The protein below binds the small molecule below.
Small molecule (SMILES): CC(=O)N[C@@H]1[C@@H](O)[C@H](O)[C@@H](CO)O[C@H]1O

Sequence of chain 1.A:
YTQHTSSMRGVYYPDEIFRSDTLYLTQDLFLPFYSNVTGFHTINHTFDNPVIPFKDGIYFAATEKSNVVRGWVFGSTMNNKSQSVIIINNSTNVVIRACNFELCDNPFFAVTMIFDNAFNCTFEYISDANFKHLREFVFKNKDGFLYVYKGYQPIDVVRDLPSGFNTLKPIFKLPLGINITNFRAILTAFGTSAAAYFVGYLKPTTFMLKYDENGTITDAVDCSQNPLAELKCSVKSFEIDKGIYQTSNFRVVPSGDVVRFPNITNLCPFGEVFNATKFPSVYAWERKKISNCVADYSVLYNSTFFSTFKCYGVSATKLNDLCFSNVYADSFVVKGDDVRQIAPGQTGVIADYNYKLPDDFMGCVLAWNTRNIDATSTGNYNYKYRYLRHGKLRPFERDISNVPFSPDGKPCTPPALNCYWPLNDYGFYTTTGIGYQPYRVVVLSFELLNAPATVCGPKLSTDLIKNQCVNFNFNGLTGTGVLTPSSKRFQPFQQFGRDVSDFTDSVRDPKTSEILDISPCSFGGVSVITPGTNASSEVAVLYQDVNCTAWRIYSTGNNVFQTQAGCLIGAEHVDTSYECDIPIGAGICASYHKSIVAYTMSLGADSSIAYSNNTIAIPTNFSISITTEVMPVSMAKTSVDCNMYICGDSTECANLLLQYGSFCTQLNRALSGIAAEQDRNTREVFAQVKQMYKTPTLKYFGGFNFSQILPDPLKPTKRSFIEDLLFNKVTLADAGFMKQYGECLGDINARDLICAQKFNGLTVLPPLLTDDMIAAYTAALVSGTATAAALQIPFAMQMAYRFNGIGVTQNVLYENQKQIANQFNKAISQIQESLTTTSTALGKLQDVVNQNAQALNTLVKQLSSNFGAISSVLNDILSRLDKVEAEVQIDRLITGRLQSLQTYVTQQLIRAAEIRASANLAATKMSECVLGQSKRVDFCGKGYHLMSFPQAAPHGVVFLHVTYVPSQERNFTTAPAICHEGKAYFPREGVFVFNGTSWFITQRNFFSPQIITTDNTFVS

Sequence of chain 1.B:
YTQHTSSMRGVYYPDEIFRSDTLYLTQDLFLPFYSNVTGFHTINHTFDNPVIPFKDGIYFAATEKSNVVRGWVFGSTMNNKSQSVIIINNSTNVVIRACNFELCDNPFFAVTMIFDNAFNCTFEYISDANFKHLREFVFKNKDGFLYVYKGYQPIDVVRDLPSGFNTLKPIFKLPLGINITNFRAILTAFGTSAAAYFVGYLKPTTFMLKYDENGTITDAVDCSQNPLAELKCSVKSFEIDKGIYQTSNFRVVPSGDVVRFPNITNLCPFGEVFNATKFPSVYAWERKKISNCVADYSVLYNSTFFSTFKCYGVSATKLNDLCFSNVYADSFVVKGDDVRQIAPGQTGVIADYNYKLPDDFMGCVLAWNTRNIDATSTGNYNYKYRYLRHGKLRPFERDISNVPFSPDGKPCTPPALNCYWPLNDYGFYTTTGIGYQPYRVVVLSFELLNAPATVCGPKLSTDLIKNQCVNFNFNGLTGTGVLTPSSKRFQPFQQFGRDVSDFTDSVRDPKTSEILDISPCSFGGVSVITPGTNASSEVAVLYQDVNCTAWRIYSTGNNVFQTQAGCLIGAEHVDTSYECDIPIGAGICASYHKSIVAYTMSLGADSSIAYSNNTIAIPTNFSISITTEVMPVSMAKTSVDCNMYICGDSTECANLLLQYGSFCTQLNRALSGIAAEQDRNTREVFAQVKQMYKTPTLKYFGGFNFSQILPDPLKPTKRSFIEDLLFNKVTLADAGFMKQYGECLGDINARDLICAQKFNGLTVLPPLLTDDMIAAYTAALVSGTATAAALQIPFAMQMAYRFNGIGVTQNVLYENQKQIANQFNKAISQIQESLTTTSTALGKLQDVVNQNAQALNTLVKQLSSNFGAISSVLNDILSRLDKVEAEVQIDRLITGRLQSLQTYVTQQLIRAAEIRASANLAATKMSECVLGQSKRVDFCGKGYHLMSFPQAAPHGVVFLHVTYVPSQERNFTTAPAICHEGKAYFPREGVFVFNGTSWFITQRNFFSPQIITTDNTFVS

Binding-site contacts:
Ligand atom C8 contacts residue TYR429 of chain 1.B at 4.2 Å (hydrophobic).
Ligand atom C2 contacts residue TYR429 of chain 1.B at 4.3 Å (hydrophobic).
Ligand atom C7 contacts residue ASN344 of chain 1.A at 3.5 Å.
Ligand atom N2 contacts residue ASN344 of chain 1.A at 2.9 Å (h-bond).
Ligand atom C3 contacts residue ASN344 of chain 1.A at 3.8 Å.
Ligand atom O3 contacts residue TYR462 of chain 1.B at 3.7 Å.
Ligand atom O7 contacts residue ASN344 of chain 1.A at 3.6 Å (h-bond).
Ligand atom C1 contacts residue ASN344 of chain 1.A at 1.4 Å.
Ligand atom C8 contacts residue TYR462 of chain 1.B at 3.8 Å (hydrophobic).
Ligand atom C1 contacts residue TYR429 of chain 1.B at 4.2 Å (hydrophobic).
Ligand atom O5 contacts residue ASN344 of chain 1.A at 2.4 Å (h-bond).
Ligand atom C2 contacts residue ASN344 of chain 1.A at 2.5 Å.
Ligand atom N2 contacts residue TYR462 of chain 1.B at 4.2 Å.
Ligand atom N2 contacts residue TYR429 of chain 1.B at 3.5 Å (h-bond).
Ligand atom C7 contacts residue TYR462 of chain 1.B at 4.1 Å (hydrophobic).
Ligand atom C4 contacts residue ASN344 of chain 1.A at 4.2 Å.
Ligand atom C7 contacts residue TYR429 of chain 1.B at 4.3 Å (hydrophobic).
Ligand atom C5 contacts residue ASN344 of chain 1.A at 3.7 Å.
Ligand atom C8 contacts residue LEU430 of chain 1.B at 4.4 Å (hydrophobic).